Sequence of chain 1.A:
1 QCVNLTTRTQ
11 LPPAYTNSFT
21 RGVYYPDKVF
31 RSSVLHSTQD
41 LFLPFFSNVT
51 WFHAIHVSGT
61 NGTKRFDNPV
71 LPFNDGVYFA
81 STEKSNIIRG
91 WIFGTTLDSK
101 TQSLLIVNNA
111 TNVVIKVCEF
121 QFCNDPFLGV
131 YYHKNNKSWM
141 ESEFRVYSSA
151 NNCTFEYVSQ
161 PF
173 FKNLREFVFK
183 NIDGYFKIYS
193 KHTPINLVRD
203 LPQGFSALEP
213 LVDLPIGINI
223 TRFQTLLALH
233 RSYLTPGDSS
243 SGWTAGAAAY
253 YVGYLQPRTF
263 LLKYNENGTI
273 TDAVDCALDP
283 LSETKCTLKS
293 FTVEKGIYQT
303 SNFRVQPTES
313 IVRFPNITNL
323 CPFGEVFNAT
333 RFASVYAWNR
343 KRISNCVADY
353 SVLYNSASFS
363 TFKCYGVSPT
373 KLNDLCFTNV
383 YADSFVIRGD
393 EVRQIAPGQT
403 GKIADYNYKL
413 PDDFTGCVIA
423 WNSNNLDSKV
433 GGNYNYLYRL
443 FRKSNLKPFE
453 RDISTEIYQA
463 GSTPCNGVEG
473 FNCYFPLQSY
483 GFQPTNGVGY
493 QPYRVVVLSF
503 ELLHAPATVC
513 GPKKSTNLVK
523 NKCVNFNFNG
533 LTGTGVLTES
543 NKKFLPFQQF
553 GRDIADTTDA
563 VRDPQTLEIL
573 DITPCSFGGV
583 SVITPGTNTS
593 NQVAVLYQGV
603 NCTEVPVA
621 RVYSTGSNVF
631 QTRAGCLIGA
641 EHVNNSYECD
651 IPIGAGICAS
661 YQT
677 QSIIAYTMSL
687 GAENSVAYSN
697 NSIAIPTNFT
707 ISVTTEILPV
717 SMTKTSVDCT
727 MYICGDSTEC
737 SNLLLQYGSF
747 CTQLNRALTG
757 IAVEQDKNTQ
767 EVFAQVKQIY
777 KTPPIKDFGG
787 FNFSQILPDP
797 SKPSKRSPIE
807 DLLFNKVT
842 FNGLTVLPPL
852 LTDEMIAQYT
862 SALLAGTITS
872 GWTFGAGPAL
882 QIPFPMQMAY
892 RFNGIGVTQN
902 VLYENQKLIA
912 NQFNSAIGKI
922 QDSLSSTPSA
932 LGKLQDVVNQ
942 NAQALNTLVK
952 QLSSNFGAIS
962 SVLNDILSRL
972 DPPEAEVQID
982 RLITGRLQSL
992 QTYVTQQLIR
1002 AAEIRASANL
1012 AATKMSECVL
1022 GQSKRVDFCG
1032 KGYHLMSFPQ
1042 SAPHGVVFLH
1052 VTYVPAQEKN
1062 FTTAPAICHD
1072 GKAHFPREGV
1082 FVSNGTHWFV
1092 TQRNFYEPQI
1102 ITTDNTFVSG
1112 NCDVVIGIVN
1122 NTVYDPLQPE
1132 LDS

Binding-site contacts:
Ligand atom O7 contacts residue ASN603 of chain 1.A at 3.7 Å.
Ligand atom C4 contacts residue ASN603 of chain 1.A at 4.2 Å.
Ligand atom C1 contacts residue ASN603 of chain 1.A at 1.4 Å.
Ligand atom N2 contacts residue ASN603 of chain 1.A at 2.9 Å (h-bond).
Ligand atom O5 contacts residue ASN603 of chain 1.A at 2.4 Å (h-bond).
Ligand atom C8 contacts residue ARG633 of chain 1.A at 3.7 Å.
Ligand atom C2 contacts residue ASN603 of chain 1.A at 2.5 Å.
Ligand atom C7 contacts residue ASN603 of chain 1.A at 3.5 Å.
Ligand atom C5 contacts residue ASN603 of chain 1.A at 3.7 Å.
Ligand atom C3 contacts residue ASN603 of chain 1.A at 3.8 Å.

This protein binds this small molecule.
Small molecule (SMILES): CC(=O)N[C@@H]1[C@@H](O)[C@H](O)[C@@H](CO)O[C@H]1O